Binding-site contacts:
Ligand atom CM2 contacts residue ILE122 of chain 31.A at 3.7 Å (hydrophobic).
Ligand atom C1B contacts residue ILE98 of chain 31.A at 3.6 Å (hydrophobic).
Ligand atom C4 contacts residue TYR190 of chain 31.A at 3.8 Å (hydrophobic).
Ligand atom O1 contacts residue MET214 of chain 31.A at 3.2 Å.
Ligand atom N3A contacts residue LEU217 of chain 31.A at 3.4 Å.
Ligand atom C5 contacts residue MET214 of chain 31.A at 3.6 Å (hydrophobic).
Ligand atom C1A contacts residue PHE179 of chain 31.A at 3.5 Å (hydrophobic).
Ligand atom C4B contacts residue LEU181 of chain 31.A at 3.8 Å (hydrophobic).
Ligand atom CM6 contacts residue LEU181 of chain 31.A at 3.7 Å (hydrophobic).
Ligand atom C1C contacts residue MET214 of chain 31.A at 3.7 Å (hydrophobic).
Ligand atom CM6 contacts residue LEU184 of chain 31.A at 3.4 Å (hydrophobic).
Ligand atom N3A contacts residue PHE179 of chain 31.A at 3.0 Å.
Ligand atom C2B contacts residue ILE122 of chain 31.A at 3.9 Å (hydrophobic).
Ligand atom C4A contacts residue PHE179 of chain 31.A at 3.3 Å (hydrophobic).
Ligand atom C1B contacts residue LEU181 of chain 31.A at 3.8 Å (hydrophobic).
Ligand atom C2A contacts residue PHE179 of chain 31.A at 3.3 Å (hydrophobic).
Ligand atom O5A contacts residue TYR144 of chain 31.A at 3.1 Å.
Ligand atom O5A contacts residue PHE179 of chain 31.A at 3.7 Å.
Ligand atom C2B contacts residue ILE98 of chain 31.A at 3.9 Å (hydrophobic).
Ligand atom CM6 contacts residue TYR144 of chain 31.A at 3.7 Å (hydrophobic).
Ligand atom C4B contacts residue PHE179 of chain 31.A at 3.9 Å (hydrophobic).
Ligand atom C6B contacts residue LEU181 of chain 31.A at 3.3 Å (hydrophobic).
Ligand atom N2 contacts residue MET214 of chain 31.A at 3.8 Å.
Ligand atom C3 contacts residue LEU100 of chain 31.A at 3.9 Å (hydrophobic).
Ligand atom CM2 contacts residue ILE236 of chain 31.A at 4.0 Å (hydrophobic).
Ligand atom C2C contacts residue ILE98 of chain 31.A at 4.0 Å (hydrophobic).
Ligand atom O1B contacts residue ILE98 of chain 31.A at 2.9 Å.
Ligand atom C5B contacts residue TYR144 of chain 31.A at 3.6 Å (hydrophobic).
Ligand atom CM4 contacts residue TYR142 of chain 31.A at 3.1 Å (hydrophobic).
Ligand atom CM4 contacts residue VAL168 of chain 31.A at 3.5 Å (hydrophobic).
Ligand atom CM3 contacts residue TYR190 of chain 31.A at 3.9 Å (hydrophobic).
Ligand atom N2 contacts residue LEU100 of chain 31.A at 3.8 Å.
Ligand atom C2A contacts residue TYR144 of chain 31.A at 3.7 Å (hydrophobic).
Ligand atom C1A contacts residue TYR144 of chain 31.A at 3.1 Å (hydrophobic).
Ligand atom C6B contacts residue ILE98 of chain 31.A at 3.6 Å (hydrophobic).
Ligand atom C5B contacts residue LEU181 of chain 31.A at 3.3 Å (hydrophobic).
Ligand atom C4A contacts residue TYR144 of chain 31.A at 3.8 Å (hydrophobic).
Ligand atom O1 contacts residue LEU100 of chain 31.A at 4.0 Å.
Ligand atom O5A contacts residue ALA166 of chain 31.A at 3.9 Å.
Ligand atom CM4 contacts residue PHE179 of chain 31.A at 3.9 Å (hydrophobic).

Sequence of chain 31.A:
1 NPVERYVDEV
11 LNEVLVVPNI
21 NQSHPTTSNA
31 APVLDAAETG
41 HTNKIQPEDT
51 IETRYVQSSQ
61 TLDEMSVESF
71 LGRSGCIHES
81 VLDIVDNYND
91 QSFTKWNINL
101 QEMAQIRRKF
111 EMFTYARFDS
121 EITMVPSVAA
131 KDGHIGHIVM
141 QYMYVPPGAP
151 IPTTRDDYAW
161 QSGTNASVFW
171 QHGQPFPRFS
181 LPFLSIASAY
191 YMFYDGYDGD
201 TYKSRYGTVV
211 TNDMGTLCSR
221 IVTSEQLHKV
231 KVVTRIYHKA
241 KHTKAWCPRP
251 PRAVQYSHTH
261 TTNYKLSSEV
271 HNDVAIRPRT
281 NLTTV

A protein and the small-molecule ligand that binds it are described below.
Small molecule (SMILES): Cc1cc(CCCOc2c(C)cc(-c3coc(C)n3)cc2C)on1

Sequence of chain 31.C:
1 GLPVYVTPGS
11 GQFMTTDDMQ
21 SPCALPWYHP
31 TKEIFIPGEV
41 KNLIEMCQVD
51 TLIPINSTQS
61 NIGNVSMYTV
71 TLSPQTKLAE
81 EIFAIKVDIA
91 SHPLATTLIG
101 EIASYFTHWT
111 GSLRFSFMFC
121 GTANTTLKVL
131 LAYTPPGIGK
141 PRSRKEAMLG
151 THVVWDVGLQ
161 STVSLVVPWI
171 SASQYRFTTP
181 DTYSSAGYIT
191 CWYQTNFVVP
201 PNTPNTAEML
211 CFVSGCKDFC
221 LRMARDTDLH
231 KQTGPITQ